Binding-site contacts:
Ligand atom C18 contacts residue ASP104 of chain 1.A at 3.6 Å.
Ligand atom O contacts residue LEU51 of chain 1.A at 4.1 Å.
Ligand atom C9 contacts residue LEU51 of chain 1.A at 3.5 Å (hydrophobic).
Ligand atom C15 contacts residue VAL46 of chain 1.A at 4.1 Å (hydrophobic).
Ligand atom C2 contacts residue ILE105 of chain 1.A at 4.2 Å (hydrophobic).
Ligand atom C16 contacts residue ILE105 of chain 1.A at 4.2 Å (hydrophobic).
Ligand atom O contacts residue TRP40 of chain 1.A at 3.8 Å.
Ligand atom C13 contacts residue ASN99 of chain 1.A at 4.0 Å.
Ligand atom C12 contacts residue ILE105 of chain 1.A at 4.0 Å (hydrophobic).
Ligand atom C1 contacts residue ILE105 of chain 1.A at 4.2 Å (hydrophobic).
Ligand atom C7 contacts residue ILE105 of chain 1.A at 4.1 Å (hydrophobic).
Ligand atom C9 contacts residue PRO41 of chain 1.A at 4.1 Å (hydrophobic).
Ligand atom O2 contacts residue ASP104 of chain 1.A at 3.6 Å.
Ligand atom C1 contacts residue PRO41 of chain 1.A at 3.8 Å (hydrophobic).
Ligand atom C5 contacts residue ILE105 of chain 1.A at 4.0 Å (hydrophobic).
Ligand atom C10 contacts residue PRO41 of chain 1.A at 4.1 Å (hydrophobic).
Ligand atom O1 contacts residue ASN99 of chain 1.A at 3.1 Å (h-bond).
Ligand atom C2 contacts residue PRO41 of chain 1.A at 3.8 Å (hydrophobic).
Ligand atom C contacts residue ILE105 of chain 1.A at 4.2 Å (hydrophobic).
Ligand atom C16 contacts residue VAL46 of chain 1.A at 4.2 Å (hydrophobic).
Ligand atom O2 contacts residue MET108 of chain 1.A at 3.0 Å.
Ligand atom C4 contacts residue ILE105 of chain 1.A at 4.2 Å (hydrophobic).
Ligand atom C2 contacts residue TRP40 of chain 1.A at 3.8 Å (hydrophobic).
Ligand atom O1 contacts residue TYR56 of chain 1.A at 4.2 Å.
Ligand atom C contacts residue MET108 of chain 1.A at 4.1 Å (hydrophobic).
Ligand atom C10 contacts residue LEU51 of chain 1.A at 3.7 Å (hydrophobic).
Ligand atom C18 contacts residue ILE105 of chain 1.A at 4.1 Å (hydrophobic).
Ligand atom C18 contacts residue MET108 of chain 1.A at 1.7 Å (hydrophobic).
Ligand atom N1 contacts residue VAL46 of chain 1.A at 4.1 Å.
Ligand atom C14 contacts residue LEU53 of chain 1.A at 3.8 Å (hydrophobic).
Ligand atom C8 contacts residue LEU51 of chain 1.A at 4.2 Å (hydrophobic).
Ligand atom N1 contacts residue ASN99 of chain 1.A at 3.8 Å.
Ligand atom C11 contacts residue LEU51 of chain 1.A at 4.0 Å (hydrophobic).
Ligand atom C14 contacts residue ASN99 of chain 1.A at 3.5 Å.
Ligand atom C16 contacts residue PHE42 of chain 1.A at 3.7 Å (hydrophobic).
Ligand atom C17 contacts residue MET108 of chain 1.A at 2.7 Å (hydrophobic).
Ligand atom C15 contacts residue ILE105 of chain 1.A at 3.9 Å (hydrophobic).
Ligand atom C5 contacts residue ASP104 of chain 1.A at 4.2 Å.
Ligand atom C16 contacts residue PRO41 of chain 1.A at 3.5 Å (hydrophobic).
Ligand atom C1 contacts residue TRP40 of chain 1.A at 3.8 Å (hydrophobic).

A small-molecule ligand and the protein it binds are described below.
Small molecule (SMILES): Cc1noc(C)c1-c1ccc(=O)n(Cc2ccc([C@@H](C)O)cc2)c1

Sequence of chain 1.A:
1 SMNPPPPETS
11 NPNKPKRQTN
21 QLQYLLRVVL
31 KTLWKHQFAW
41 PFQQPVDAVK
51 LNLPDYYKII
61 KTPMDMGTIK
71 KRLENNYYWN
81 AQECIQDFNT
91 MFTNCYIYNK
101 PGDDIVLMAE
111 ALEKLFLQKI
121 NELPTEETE